Sequence of chain 2.A:
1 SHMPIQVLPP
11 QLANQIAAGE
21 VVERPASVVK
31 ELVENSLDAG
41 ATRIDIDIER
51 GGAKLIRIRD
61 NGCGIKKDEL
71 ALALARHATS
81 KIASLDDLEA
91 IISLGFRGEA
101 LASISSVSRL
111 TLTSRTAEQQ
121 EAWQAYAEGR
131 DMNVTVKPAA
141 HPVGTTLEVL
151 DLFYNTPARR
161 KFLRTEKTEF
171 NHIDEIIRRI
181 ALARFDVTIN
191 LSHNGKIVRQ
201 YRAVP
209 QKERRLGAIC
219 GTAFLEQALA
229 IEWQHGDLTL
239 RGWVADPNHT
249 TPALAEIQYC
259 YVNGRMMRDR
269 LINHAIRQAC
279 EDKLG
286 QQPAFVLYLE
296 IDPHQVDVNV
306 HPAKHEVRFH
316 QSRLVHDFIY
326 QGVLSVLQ

Binding-site contacts:
Ligand atom O2G contacts residue LYS309 of chain 2.A at 3.4 Å (salt-bridge).
Ligand atom O2A contacts residue LEU101 of chain 2.A at 2.9 Å (h-bond).
Ligand atom C4 contacts residue ILE65 of chain 2.A at 3.5 Å (hydrophobic).
Ligand atom O1G contacts residue ALA100 of chain 2.A at 3.1 Å (h-bond).
Ligand atom PG contacts residue GLY98 of chain 2.A at 3.4 Å.
Ligand atom O2G contacts residue MG1 of chain 2.B at 2.4 Å.
Ligand atom O3' contacts residue THR79 of chain 2.A at 3.5 Å (h-bond).
Ligand atom N1 contacts residue ALA39 of chain 2.A at 3.3 Å.
Ligand atom PB contacts residue MG1 of chain 2.B at 3.3 Å.
Ligand atom O1G contacts residue GLU99 of chain 2.A at 2.7 Å (salt-bridge).
Ligand atom O2A contacts residue RB1 of chain 2.C at 3.4 Å.
Ligand atom O2' contacts residue ILE5 of chain 1.A at 3.5 Å.
Ligand atom N3B contacts residue PHE96 of chain 2.A at 3.1 Å (h-bond).
Ligand atom O3G contacts residue GLY95 of chain 2.A at 3.5 Å.
Ligand atom O3G contacts residue ARG97 of chain 2.A at 2.8 Å (salt-bridge).
Ligand atom O1A contacts residue ASN35 of chain 2.A at 3.0 Å (h-bond).
Ligand atom N3B contacts residue GLY98 of chain 2.A at 2.8 Å (h-bond).
Ligand atom O3G contacts residue PHE96 of chain 2.A at 2.8 Å (h-bond).
Ligand atom C2 contacts residue ALA39 of chain 2.A at 3.4 Å (hydrophobic).
Ligand atom O1G contacts residue ARG97 of chain 2.A at 3.4 Å.
Ligand atom PG contacts residue ARG97 of chain 2.A at 3.5 Å.
Ligand atom C2' contacts residue SER80 of chain 2.A at 3.6 Å.
Ligand atom O3A contacts residue GLY98 of chain 2.A at 3.3 Å.
Ligand atom N7 contacts residue ASN35 of chain 2.A at 3.3 Å.
Ligand atom N1 contacts residue THR145 of chain 2.A at 3.5 Å (h-bond).
Ligand atom O1B contacts residue THR79 of chain 2.A at 2.6 Å (h-bond).
Ligand atom N3B contacts residue ARG97 of chain 2.A at 3.3 Å (salt-bridge).
Ligand atom O1A contacts residue ALA100 of chain 2.A at 3.4 Å.
Ligand atom PA contacts residue MG1 of chain 2.B at 3.5 Å.
Ligand atom PG contacts residue MG1 of chain 2.B at 3.5 Å.
Ligand atom N3 contacts residue ILE65 of chain 2.A at 3.3 Å.
Ligand atom O2B contacts residue LYS81 of chain 2.A at 2.8 Å (salt-bridge).
Ligand atom O1G contacts residue GLY98 of chain 2.A at 3.0 Å (h-bond).
Ligand atom O2' contacts residue SER80 of chain 2.A at 2.5 Å (h-bond).
Ligand atom O3G contacts residue LYS309 of chain 2.A at 2.7 Å (salt-bridge).
Ligand atom O1A contacts residue MG1 of chain 2.B at 2.5 Å.
Ligand atom O2B contacts residue MG1 of chain 2.B at 2.5 Å.
Ligand atom N6 contacts residue ASP60 of chain 2.A at 3.0 Å (salt-bridge).
Ligand atom O3' contacts residue SER80 of chain 2.A at 3.1 Å (h-bond).
Ligand atom O2B contacts residue ASN35 of chain 2.A at 3.2 Å (h-bond).

The small molecule below binds the protein below.
Small molecule (SMILES): Nc1ncnc2c1ncn2[C@@H]1O[C@H](CO[P](=O)(O)O[P](=O)(O)NP(=O)(O)O)[C@@H](O)[C@H]1O

Sequence of chain 1.A:
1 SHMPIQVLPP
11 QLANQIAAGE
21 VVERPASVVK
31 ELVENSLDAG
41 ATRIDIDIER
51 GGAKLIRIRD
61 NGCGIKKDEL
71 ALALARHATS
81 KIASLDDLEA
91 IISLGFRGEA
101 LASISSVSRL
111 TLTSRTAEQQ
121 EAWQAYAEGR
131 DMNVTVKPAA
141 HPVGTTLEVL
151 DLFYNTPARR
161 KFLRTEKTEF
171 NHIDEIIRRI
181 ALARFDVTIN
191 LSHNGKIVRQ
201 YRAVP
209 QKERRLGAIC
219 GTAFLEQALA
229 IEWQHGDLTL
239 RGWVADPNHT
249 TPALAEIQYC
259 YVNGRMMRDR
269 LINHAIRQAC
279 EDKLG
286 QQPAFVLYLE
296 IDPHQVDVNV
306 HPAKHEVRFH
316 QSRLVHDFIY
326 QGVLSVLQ